Sequence of chain 12.A:
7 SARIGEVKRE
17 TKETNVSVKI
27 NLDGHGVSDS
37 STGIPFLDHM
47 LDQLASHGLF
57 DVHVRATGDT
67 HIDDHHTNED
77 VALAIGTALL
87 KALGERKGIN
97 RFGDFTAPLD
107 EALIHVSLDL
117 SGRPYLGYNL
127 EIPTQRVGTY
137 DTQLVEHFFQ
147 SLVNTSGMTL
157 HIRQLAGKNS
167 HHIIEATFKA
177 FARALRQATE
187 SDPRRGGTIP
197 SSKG

Binding-site contacts:
Ligand atom N4 contacts residue 5LD1 of chain 10.E at 0.1 Å (h-bond).
Ligand atom O13 contacts residue MN1 of chain 10.B at 2.4 Å.
Ligand atom N1 contacts residue GLU171 of chain 12.A at 3.1 Å (salt-bridge).
Ligand atom O13 contacts residue GLU171 of chain 12.A at 3.4 Å (salt-bridge).
Ligand atom C5 contacts residue HIS167 of chain 12.A at 3.3 Å.
Ligand atom O10 contacts residue LYS175 of chain 12.A at 2.8 Å (salt-bridge).
Ligand atom C7 contacts residue GLU19 of chain 13.A at 3.4 Å.
Ligand atom C5 contacts residue MN1 of chain 10.B at 3.3 Å.
Ligand atom C5 contacts residue 5LD1 of chain 10.E at 0.3 Å.
Ligand atom N1 contacts residue MN1 of chain 10.B at 2.2 Å.
Ligand atom O11 contacts residue LYS199 of chain 10.A at 2.6 Å (salt-bridge).
Ligand atom C7 contacts residue 5LD1 of chain 10.E at 0.5 Å.
Ligand atom C6 contacts residue 5LD1 of chain 10.E at 1.4 Å.
Ligand atom O12 contacts residue SER197 of chain 10.A at 2.6 Å (h-bond).
Ligand atom O10 contacts residue ARG97 of chain 10.A at 2.8 Å (salt-bridge).
Ligand atom N4 contacts residue MN1 of chain 10.C at 2.2 Å.
Ligand atom C5 contacts residue HIS71 of chain 13.A at 3.1 Å.
Ligand atom O10 contacts residue ARG119 of chain 10.A at 3.0 Å (salt-bridge).
Ligand atom O12 contacts residue ARG97 of chain 10.A at 2.8 Å (salt-bridge).
Ligand atom P9 contacts residue 5LD1 of chain 10.E at 0.2 Å.
Ligand atom N1 contacts residue HIS167 of chain 12.A at 3.1 Å (h-bond).
Ligand atom N2 contacts residue 5LD1 of chain 10.E at 0.8 Å (h-bond).
Ligand atom N1 contacts residue HIS72 of chain 13.A at 3.3 Å (h-bond).
Ligand atom N4 contacts residue HIS71 of chain 13.A at 3.0 Å (h-bond).
Ligand atom C6 contacts residue GLU171 of chain 12.A at 3.2 Å.
Ligand atom O12 contacts residue 5LD1 of chain 10.E at 0.3 Å (h-bond).
Ligand atom O13 contacts residue GLU19 of chain 13.A at 2.7 Å (salt-bridge).
Ligand atom O13 contacts residue 5LD1 of chain 10.E at 0.7 Å (h-bond).
Ligand atom O11 contacts residue ARG119 of chain 10.A at 2.9 Å (salt-bridge).
Ligand atom N2 contacts residue MN1 of chain 10.B at 3.3 Å.
Ligand atom O10 contacts residue 5LD1 of chain 10.E at 0.5 Å (h-bond).
Ligand atom C5 contacts residue MN1 of chain 10.C at 3.2 Å.
Ligand atom C3 contacts residue 5LD1 of chain 10.E at 0.6 Å.
Ligand atom O13 contacts residue HIS72 of chain 13.A at 3.2 Å (h-bond).
Ligand atom N1 contacts residue 5LD1 of chain 10.E at 0.4 Å (h-bond).
Ligand atom C8 contacts residue 5LD1 of chain 10.E at 0.3 Å.
Ligand atom C3 contacts residue MN1 of chain 10.C at 3.2 Å.
Ligand atom O11 contacts residue 5LD1 of chain 10.E at 0.1 Å (h-bond).
Ligand atom N4 contacts residue GLU75 of chain 13.A at 3.1 Å (salt-bridge).
Ligand atom N4 contacts residue HIS168 of chain 12.A at 3.3 Å (h-bond).

The protein below binds the small molecule below.
Small molecule (SMILES): O=P(O)(O)C[C@@H](O)Cn1cncn1

Sequence of chain 10.A:
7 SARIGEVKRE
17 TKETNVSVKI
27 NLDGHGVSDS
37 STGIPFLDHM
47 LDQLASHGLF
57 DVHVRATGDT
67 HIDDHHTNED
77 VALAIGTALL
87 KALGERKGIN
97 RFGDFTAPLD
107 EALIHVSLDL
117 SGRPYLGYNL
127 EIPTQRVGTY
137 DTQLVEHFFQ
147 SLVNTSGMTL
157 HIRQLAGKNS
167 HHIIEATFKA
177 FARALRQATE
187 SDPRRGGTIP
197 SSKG

Sequence of chain 13.A:
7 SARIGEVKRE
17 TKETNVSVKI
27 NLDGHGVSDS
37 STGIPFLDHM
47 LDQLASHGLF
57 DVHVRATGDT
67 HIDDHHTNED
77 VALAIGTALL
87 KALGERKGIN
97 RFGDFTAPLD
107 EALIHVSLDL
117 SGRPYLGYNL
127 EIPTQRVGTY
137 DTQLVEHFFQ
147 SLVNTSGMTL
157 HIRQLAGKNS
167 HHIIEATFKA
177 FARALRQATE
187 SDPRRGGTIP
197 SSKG